This protein binds this small molecule.
Small molecule (SMILES): CCCCCCCCCCCC[N+](C)(C)CCCS(=O)(=O)O

Sequence of chain 54.A:
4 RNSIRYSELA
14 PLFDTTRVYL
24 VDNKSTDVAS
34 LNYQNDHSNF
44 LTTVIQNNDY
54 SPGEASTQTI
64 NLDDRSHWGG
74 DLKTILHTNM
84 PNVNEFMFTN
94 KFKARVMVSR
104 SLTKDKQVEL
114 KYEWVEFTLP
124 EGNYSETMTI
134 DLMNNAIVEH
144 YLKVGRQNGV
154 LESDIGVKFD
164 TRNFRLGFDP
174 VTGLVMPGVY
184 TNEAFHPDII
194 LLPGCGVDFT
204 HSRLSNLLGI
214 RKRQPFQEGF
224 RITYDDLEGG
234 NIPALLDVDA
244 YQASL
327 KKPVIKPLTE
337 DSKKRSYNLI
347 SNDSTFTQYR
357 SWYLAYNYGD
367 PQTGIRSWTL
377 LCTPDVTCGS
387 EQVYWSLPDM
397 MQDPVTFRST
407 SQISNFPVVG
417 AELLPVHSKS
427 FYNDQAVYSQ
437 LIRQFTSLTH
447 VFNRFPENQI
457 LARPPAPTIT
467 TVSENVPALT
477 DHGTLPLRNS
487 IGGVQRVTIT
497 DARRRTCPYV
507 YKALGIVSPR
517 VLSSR

Binding-site contacts:
Ligand atom O2S contacts residue ARG224 of chain 54.A at 4.5 Å.
Ligand atom O3S contacts residue PHE223 of chain 54.A at 3.9 Å.
Ligand atom C12 contacts residue C151 of chain 54.D at 3.4 Å.
Ligand atom C13 contacts residue C151 of chain 54.D at 4.5 Å.
Ligand atom C2 contacts residue TRP374 of chain 54.A at 4.1 Å (hydrophobic).
Ligand atom O3S contacts residue TRP374 of chain 54.A at 3.3 Å.
Ligand atom C8 contacts residue C151 of chain 54.D at 3.7 Å.
Ligand atom S1 contacts residue TRP374 of chain 54.A at 4.0 Å.
Ligand atom C10 contacts residue C151 of chain 54.D at 3.4 Å.
Ligand atom O1S contacts residue GLY222 of chain 54.A at 2.3 Å (h-bond).
Ligand atom O2S contacts residue GLY222 of chain 54.A at 3.3 Å (h-bond).
Ligand atom C6 contacts residue C151 of chain 54.D at 4.2 Å.
Ligand atom C11 contacts residue C151 of chain 54.D at 3.5 Å.
Ligand atom S1 contacts residue LYS215 of chain 54.A at 4.1 Å.
Ligand atom O1S contacts residue PHE223 of chain 54.A at 4.5 Å.
Ligand atom C5 contacts residue C151 of chain 54.D at 4.0 Å.
Ligand atom O3S contacts residue ARG224 of chain 54.A at 2.9 Å (salt-bridge).
Ligand atom S1 contacts residue ARG224 of chain 54.A at 4.3 Å.
Ligand atom S1 contacts residue GLY222 of chain 54.A at 3.0 Å (h-bond).
Ligand atom C3 contacts residue TRP374 of chain 54.A at 4.3 Å (hydrophobic).
Ligand atom O1S contacts residue TRP374 of chain 54.A at 4.3 Å.
Ligand atom C1 contacts residue TRP374 of chain 54.A at 3.6 Å (hydrophobic).
Ligand atom O3S contacts residue GLY222 of chain 54.A at 2.9 Å (h-bond).
Ligand atom C9 contacts residue C151 of chain 54.D at 3.4 Å.
Ligand atom O1S contacts residue LYS215 of chain 54.A at 2.7 Å (salt-bridge).
Ligand atom C7 contacts residue C151 of chain 54.D at 3.4 Å.
Ligand atom C16 contacts residue ASP229 of chain 54.A at 4.3 Å.